Sequence of chain 1.C:
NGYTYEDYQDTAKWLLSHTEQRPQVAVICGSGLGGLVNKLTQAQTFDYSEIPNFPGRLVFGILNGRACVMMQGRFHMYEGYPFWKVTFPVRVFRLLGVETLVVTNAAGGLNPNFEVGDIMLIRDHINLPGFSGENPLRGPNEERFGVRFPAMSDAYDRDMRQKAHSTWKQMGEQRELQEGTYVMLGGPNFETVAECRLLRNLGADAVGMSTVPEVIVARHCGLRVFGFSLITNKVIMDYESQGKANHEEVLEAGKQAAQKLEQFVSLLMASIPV

Binding-site contacts:
Ligand atom N2 contacts residue MET219 of chain 1.B at 3.5 Å.
Ligand atom O1P contacts residue ARG84 of chain 1.B at 2.8 Å (salt-bridge).
Ligand atom C6 contacts residue PHE200 of chain 1.B at 3.5 Å (hydrophobic).
Ligand atom O3P contacts residue ASN115 of chain 1.B at 3.1 Å.
Ligand atom N7 contacts residue ALA117 of chain 1.B at 3.7 Å.
Ligand atom C14 contacts residue HIS86 of chain 1.B at 3.6 Å.
Ligand atom O2P contacts residue ASN115 of chain 1.B at 3.6 Å.
Ligand atom N3 contacts residue MET219 of chain 1.B at 3.5 Å.
Ligand atom N1 contacts residue PHE200 of chain 1.B at 3.6 Å.
Ligand atom N3 contacts residue VAL217 of chain 1.B at 3.6 Å (h-bond).
Ligand atom N2 contacts residue LEU195 of chain 1.B at 3.5 Å.
Ligand atom F1 contacts residue HIS86 of chain 1.B at 3.4 Å.
Ligand atom N3 contacts residue GLY218 of chain 1.B at 3.6 Å.
Ligand atom O6 contacts residue GLY118 of chain 1.B at 3.5 Å.
Ligand atom O1P contacts residue HIS86 of chain 1.B at 2.8 Å (h-bond).
Ligand atom C5 contacts residue PHE200 of chain 1.B at 3.5 Å (hydrophobic).
Ligand atom O6 contacts residue GLU201 of chain 1.B at 3.7 Å.
Ligand atom C2 contacts residue VAL217 of chain 1.B at 3.6 Å (hydrophobic).
Ligand atom C8 contacts residue THR242 of chain 1.B at 3.3 Å.
Ligand atom N2 contacts residue GLU201 of chain 1.B at 2.7 Å (salt-bridge).
Ligand atom O2P contacts residue SER33 of chain 1.B at 2.7 Å (h-bond).
Ligand atom N2 contacts residue VAL217 of chain 1.B at 3.6 Å.
Ligand atom C10 contacts residue ALA116 of chain 1.B at 3.3 Å (hydrophobic).
Ligand atom F2 contacts residue HIS86 of chain 1.B at 3.0 Å.
Ligand atom C8 contacts residue ASN243 of chain 1.B at 3.6 Å.
Ligand atom F1 contacts residue TYR88 of chain 1.B at 3.6 Å.
Ligand atom P contacts residue ARG84 of chain 1.B at 3.7 Å.
Ligand atom O6 contacts residue ASN243 of chain 1.B at 3.0 Å (h-bond).
Ligand atom C5 contacts residue GLY118 of chain 1.B at 3.4 Å.
Ligand atom N7 contacts residue GLY118 of chain 1.B at 3.3 Å (h-bond).
Ligand atom O2P contacts residue ALA116 of chain 1.B at 3.1 Å (h-bond).
Ligand atom O3P contacts residue ARG84 of chain 1.B at 3.7 Å.
Ligand atom N7 contacts residue ASN243 of chain 1.B at 2.8 Å (h-bond).
Ligand atom N1 contacts residue GLU201 of chain 1.B at 2.8 Å (salt-bridge).
Ligand atom N7 contacts residue THR242 of chain 1.B at 3.6 Å (h-bond).
Ligand atom O3P contacts residue SER220 of chain 1.B at 2.6 Å (h-bond).
Ligand atom F1 contacts residue SER33 of chain 1.B at 3.6 Å.
Ligand atom C2 contacts residue GLU201 of chain 1.B at 3.6 Å.
Ligand atom C6 contacts residue GLY118 of chain 1.B at 3.7 Å.
Ligand atom C2 contacts residue MET219 of chain 1.B at 3.6 Å (hydrophobic).

Sequence of chain 1.B:
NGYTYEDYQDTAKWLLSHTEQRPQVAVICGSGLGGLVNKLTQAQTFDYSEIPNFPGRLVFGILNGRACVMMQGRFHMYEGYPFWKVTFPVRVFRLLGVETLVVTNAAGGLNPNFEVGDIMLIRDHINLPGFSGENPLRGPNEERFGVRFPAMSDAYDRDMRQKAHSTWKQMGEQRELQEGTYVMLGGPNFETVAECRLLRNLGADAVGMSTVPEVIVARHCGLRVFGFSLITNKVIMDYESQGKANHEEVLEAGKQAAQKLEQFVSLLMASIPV

The small molecule below binds the protein below.
Small molecule (SMILES): Nc1nc2c(CCCCC(F)(F)P(=O)(O)O)c[nH]c2c(=O)[nH]1